Binding-site contacts:
Ligand atom C1 contacts residue ASN16 of chain 3.C at 1.4 Å.
Ligand atom C8 contacts residue THR31 of chain 3.C at 4.1 Å.
Ligand atom N2 contacts residue ASN16 of chain 3.C at 2.9 Å (h-bond).
Ligand atom C3 contacts residue ASN16 of chain 3.C at 3.8 Å.
Ligand atom C8 contacts residue THR18 of chain 3.C at 3.6 Å.
Ligand atom O4 contacts residue NAG1 of chain 3.M at 4.0 Å.
Ligand atom O5 contacts residue ASN16 of chain 3.C at 2.4 Å (h-bond).
Ligand atom C7 contacts residue ASN16 of chain 3.C at 3.9 Å.
Ligand atom O3 contacts residue NAG1 of chain 3.M at 3.9 Å.
Ligand atom O7 contacts residue ASN16 of chain 3.C at 4.3 Å.
Ligand atom C8 contacts residue ASN16 of chain 3.C at 3.9 Å.
Ligand atom C4 contacts residue ASN16 of chain 3.C at 4.2 Å.
Ligand atom C2 contacts residue ASN16 of chain 3.C at 2.4 Å.
Ligand atom C7 contacts residue ASN32 of chain 3.C at 4.5 Å.
Ligand atom C8 contacts residue ASN32 of chain 3.C at 3.8 Å.
Ligand atom C4 contacts residue NAG1 of chain 3.M at 4.4 Å.
Ligand atom C5 contacts residue ASN16 of chain 3.C at 3.7 Å.
Ligand atom C3 contacts residue NAG1 of chain 3.M at 3.7 Å.

Sequence of chain 3.C:
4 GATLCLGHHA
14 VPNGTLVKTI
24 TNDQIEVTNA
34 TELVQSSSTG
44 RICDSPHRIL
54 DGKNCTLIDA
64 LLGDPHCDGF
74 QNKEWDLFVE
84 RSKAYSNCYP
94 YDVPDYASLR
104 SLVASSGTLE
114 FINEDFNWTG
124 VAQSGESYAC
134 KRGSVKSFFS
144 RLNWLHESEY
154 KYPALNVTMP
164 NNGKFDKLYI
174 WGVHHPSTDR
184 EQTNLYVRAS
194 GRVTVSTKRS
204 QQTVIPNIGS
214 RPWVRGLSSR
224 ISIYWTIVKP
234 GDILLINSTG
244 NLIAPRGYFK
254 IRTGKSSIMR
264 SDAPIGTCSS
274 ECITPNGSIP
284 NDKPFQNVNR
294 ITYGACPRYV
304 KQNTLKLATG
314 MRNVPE

The protein below binds the small molecule below.
Small molecule (SMILES): CC(=O)N[C@H]1[C@H](O[C@H]2[C@H](O)[C@@H](NC(C)=O)CO[C@@H]2CO)O[C@H](CO)[C@@H](O)[C@@H]1O